Binding-site contacts:
Ligand atom C8 contacts residue GLU1069 of chain 1.A at 3.4 Å.
Ligand atom O7 contacts residue ASN1071 of chain 1.A at 4.2 Å.
Ligand atom C4 contacts residue ASN1071 of chain 1.A at 4.2 Å.
Ligand atom C7 contacts residue ASN1071 of chain 1.A at 3.8 Å.
Ligand atom C5 contacts residue ALA703 of chain 1.A at 3.8 Å (hydrophobic).
Ligand atom C5 contacts residue ASN1071 of chain 1.A at 3.7 Å.
Ligand atom C1 contacts residue ASN1071 of chain 1.A at 1.4 Å.
Ligand atom O7 contacts residue ALA703 of chain 1.A at 4.3 Å.
Ligand atom N2 contacts residue ASN1071 of chain 1.A at 3.0 Å (h-bond).
Ligand atom C8 contacts residue ASN1071 of chain 1.A at 4.2 Å.
Ligand atom C2 contacts residue ASN1071 of chain 1.A at 2.5 Å.
Ligand atom O5 contacts residue ALA703 of chain 1.A at 4.4 Å.
Ligand atom O5 contacts residue ASN1071 of chain 1.A at 2.3 Å (h-bond).
Ligand atom C3 contacts residue ASN1071 of chain 1.A at 3.8 Å.
Ligand atom C1 contacts residue ALA703 of chain 1.A at 4.5 Å (hydrophobic).

The small molecule below binds the protein below.
Small molecule (SMILES): CC(=O)N[C@H]1[C@H](O[C@H]2[C@H](O)[C@@H](NC(C)=O)CO[C@@H]2CO[C@@H]2O[C@@H](C)[C@@H](O)[C@@H](O)[C@@H]2O)O[C@H](CO)[C@@H](O)[C@@H]1O

Sequence of chain 1.A:
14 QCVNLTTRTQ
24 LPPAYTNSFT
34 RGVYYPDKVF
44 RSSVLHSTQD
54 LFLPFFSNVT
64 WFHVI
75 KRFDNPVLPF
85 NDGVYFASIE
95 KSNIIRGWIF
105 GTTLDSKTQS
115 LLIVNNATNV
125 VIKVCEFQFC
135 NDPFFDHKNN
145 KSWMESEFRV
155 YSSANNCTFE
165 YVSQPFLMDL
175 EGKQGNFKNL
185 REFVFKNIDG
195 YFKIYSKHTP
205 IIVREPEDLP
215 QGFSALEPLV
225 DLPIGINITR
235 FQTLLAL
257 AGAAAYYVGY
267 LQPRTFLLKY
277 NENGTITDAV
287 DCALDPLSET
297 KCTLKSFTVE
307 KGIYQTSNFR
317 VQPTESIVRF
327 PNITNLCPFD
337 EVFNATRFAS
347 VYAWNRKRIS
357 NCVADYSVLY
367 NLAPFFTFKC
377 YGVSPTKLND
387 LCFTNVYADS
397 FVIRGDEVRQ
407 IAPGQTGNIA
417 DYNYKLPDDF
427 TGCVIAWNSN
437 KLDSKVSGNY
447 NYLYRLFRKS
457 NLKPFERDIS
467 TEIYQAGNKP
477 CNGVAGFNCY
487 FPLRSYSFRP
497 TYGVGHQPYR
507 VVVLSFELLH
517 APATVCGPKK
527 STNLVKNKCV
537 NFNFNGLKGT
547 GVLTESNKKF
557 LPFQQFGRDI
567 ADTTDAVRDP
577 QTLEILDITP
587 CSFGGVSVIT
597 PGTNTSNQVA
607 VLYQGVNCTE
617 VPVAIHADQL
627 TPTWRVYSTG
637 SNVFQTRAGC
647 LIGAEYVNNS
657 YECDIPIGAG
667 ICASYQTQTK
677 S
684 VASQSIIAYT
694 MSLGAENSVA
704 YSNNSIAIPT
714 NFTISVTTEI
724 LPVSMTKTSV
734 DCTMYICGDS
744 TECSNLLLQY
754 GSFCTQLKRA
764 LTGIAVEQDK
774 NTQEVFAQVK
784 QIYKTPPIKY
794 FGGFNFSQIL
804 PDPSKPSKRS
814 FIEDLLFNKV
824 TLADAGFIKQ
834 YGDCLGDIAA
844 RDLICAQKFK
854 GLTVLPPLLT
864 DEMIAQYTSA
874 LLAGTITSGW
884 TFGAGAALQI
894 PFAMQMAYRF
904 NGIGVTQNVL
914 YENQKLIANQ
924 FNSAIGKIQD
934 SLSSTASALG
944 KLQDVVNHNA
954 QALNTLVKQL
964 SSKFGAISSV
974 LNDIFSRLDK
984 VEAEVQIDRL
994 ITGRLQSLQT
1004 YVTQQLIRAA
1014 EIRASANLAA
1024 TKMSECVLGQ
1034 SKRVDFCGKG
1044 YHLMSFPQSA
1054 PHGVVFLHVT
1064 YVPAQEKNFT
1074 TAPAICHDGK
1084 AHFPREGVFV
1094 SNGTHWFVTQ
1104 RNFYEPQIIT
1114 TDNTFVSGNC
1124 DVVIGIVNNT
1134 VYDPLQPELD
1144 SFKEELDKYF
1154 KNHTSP